Sequence of chain 27.B:
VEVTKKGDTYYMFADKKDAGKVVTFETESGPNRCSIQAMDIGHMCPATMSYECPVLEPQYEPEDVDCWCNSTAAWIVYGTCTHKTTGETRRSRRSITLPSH

Binding-site contacts:
Ligand atom C5 contacts residue ARG33 of chain 27.B at 3.9 Å.
Ligand atom C2 contacts residue PRO31 of chain 27.B at 4.0 Å (hydrophobic).
Ligand atom C1 contacts residue ASN70 of chain 27.B at 1.4 Å.
Ligand atom C1 contacts residue ARG33 of chain 27.B at 4.1 Å.
Ligand atom O5 contacts residue ARG33 of chain 27.B at 4.3 Å.
Ligand atom O5 contacts residue ASN70 of chain 27.B at 2.4 Å (h-bond).
Ligand atom O3 contacts residue PRO31 of chain 27.B at 4.2 Å.
Ligand atom C4 contacts residue ASN70 of chain 27.B at 4.2 Å.
Ligand atom C8 contacts residue ASN70 of chain 27.B at 3.9 Å.
Ligand atom C6 contacts residue ARG33 of chain 27.B at 3.7 Å.
Ligand atom C5 contacts residue ASN70 of chain 27.B at 3.7 Å.
Ligand atom C2 contacts residue ASN70 of chain 27.B at 2.5 Å.
Ligand atom O7 contacts residue SER71 of chain 27.B at 4.4 Å.
Ligand atom C3 contacts residue PRO31 of chain 27.B at 4.1 Å (hydrophobic).
Ligand atom N2 contacts residue ASN32 of chain 27.B at 4.2 Å.
Ligand atom O7 contacts residue PRO31 of chain 27.B at 3.0 Å (h-bond).
Ligand atom O7 contacts residue ASN70 of chain 27.B at 3.5 Å (h-bond).
Ligand atom N2 contacts residue PRO31 of chain 27.B at 2.8 Å (h-bond).
Ligand atom O6 contacts residue ARG33 of chain 27.B at 3.0 Å (salt-bridge).
Ligand atom C3 contacts residue ASN70 of chain 27.B at 3.8 Å.
Ligand atom N2 contacts residue ASN70 of chain 27.B at 2.9 Å (h-bond).
Ligand atom C7 contacts residue PRO31 of chain 27.B at 3.2 Å (hydrophobic).
Ligand atom C7 contacts residue ASN70 of chain 27.B at 3.4 Å.

A protein and the small-molecule ligand that binds it are described below.
Small molecule (SMILES): CC(=O)N[C@@H]1[C@@H](O)[C@H](O)[C@@H](CO)O[C@H]1O